Binding-site contacts:
Ligand atom O2' contacts residue GLU179 of chain 2.C at 3.4 Å.
Ligand atom C9 contacts residue SER90 of chain 2.C at 3.3 Å.
Ligand atom N3 contacts residue PHE159 of chain 2.C at 3.8 Å.
Ligand atom C3' contacts residue GLU181 of chain 2.C at 3.4 Å.
Ligand atom C6 contacts residue PHE159 of chain 2.C at 3.8 Å (hydrophobic).
Ligand atom N7 contacts residue ASP204 of chain 2.C at 3.0 Å (salt-bridge).
Ligand atom C2 contacts residue MET180 of chain 2.C at 3.6 Å (hydrophobic).
Ligand atom N6 contacts residue GLY92 of chain 2.C at 3.7 Å.
Ligand atom C1' contacts residue SER90 of chain 2.C at 3.4 Å.
Ligand atom N6 contacts residue ASP204 of chain 2.C at 3.0 Å (salt-bridge).
Ligand atom O2' contacts residue SER90 of chain 2.C at 3.8 Å.
Ligand atom O4' contacts residue SER90 of chain 2.C at 3.5 Å (h-bond).
Ligand atom O5' contacts residue HIS4 of chain 2.A at 2.7 Å (h-bond).
Ligand atom C6 contacts residue VAL178 of chain 2.C at 3.5 Å (hydrophobic).
Ligand atom C2' contacts residue MET180 of chain 2.C at 3.8 Å (hydrophobic).
Ligand atom N3 contacts residue MET180 of chain 2.C at 3.4 Å.
Ligand atom N7 contacts residue CYS91 of chain 2.C at 3.6 Å.
Ligand atom C5 contacts residue VAL178 of chain 2.C at 3.5 Å (hydrophobic).
Ligand atom N8 contacts residue CYS91 of chain 2.C at 3.7 Å.
Ligand atom C2' contacts residue GLU181 of chain 2.C at 3.6 Å.
Ligand atom O2' contacts residue MET180 of chain 2.C at 3.2 Å (h-bond).
Ligand atom C5 contacts residue GLY92 of chain 2.C at 3.9 Å.
Ligand atom N8 contacts residue SER90 of chain 2.C at 2.7 Å (h-bond).
Ligand atom N3 contacts residue GLU179 of chain 2.C at 3.6 Å.
Ligand atom C2 contacts residue PHE159 of chain 2.C at 3.5 Å (hydrophobic).
Ligand atom O2' contacts residue GLU181 of chain 2.C at 2.5 Å (salt-bridge).
Ligand atom O5' contacts residue PHE159 of chain 2.C at 3.4 Å.
Ligand atom O5' contacts residue ARG43 of chain 2.A at 3.8 Å.
Ligand atom N7 contacts residue GLY92 of chain 2.C at 3.6 Å.
Ligand atom C4 contacts residue VAL178 of chain 2.C at 3.7 Å (hydrophobic).
Ligand atom C5' contacts residue HIS4 of chain 2.A at 3.5 Å.
Ligand atom C3' contacts residue MET180 of chain 2.C at 3.8 Å (hydrophobic).
Ligand atom O3' contacts residue MET64 of chain 2.C at 3.8 Å.
Ligand atom O3' contacts residue GLU181 of chain 2.C at 2.6 Å (salt-bridge).
Ligand atom N1 contacts residue PHE159 of chain 2.C at 3.8 Å.
Ligand atom C5' contacts residue PHE159 of chain 2.C at 3.7 Å (hydrophobic).
Ligand atom C2 contacts residue VAL178 of chain 2.C at 3.8 Å (hydrophobic).
Ligand atom N6 contacts residue ILE206 of chain 2.C at 3.1 Å.
Ligand atom O2' contacts residue ARG87 of chain 2.C at 3.0 Å (salt-bridge).
Ligand atom N1 contacts residue VAL178 of chain 2.C at 3.6 Å.

Sequence of chain 2.A:
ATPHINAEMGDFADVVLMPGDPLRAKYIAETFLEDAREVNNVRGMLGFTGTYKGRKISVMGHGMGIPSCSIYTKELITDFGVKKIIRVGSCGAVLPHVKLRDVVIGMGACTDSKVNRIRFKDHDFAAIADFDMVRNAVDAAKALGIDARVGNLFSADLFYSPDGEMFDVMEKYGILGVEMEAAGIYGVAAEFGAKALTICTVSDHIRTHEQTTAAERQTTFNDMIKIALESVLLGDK

This protein binds this small molecule.
Small molecule (SMILES): Nc1ncnc2c([C@@H]3O[C@H](CO)[C@@H](O)[C@H]3O)n[nH]c12

Sequence of chain 2.C:
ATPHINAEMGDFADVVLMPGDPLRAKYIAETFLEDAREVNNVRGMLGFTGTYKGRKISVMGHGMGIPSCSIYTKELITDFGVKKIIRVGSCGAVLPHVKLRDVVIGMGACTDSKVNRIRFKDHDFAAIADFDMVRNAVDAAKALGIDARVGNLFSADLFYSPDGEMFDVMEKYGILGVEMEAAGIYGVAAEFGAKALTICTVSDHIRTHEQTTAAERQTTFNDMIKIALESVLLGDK